Sequence of chain 1.A:
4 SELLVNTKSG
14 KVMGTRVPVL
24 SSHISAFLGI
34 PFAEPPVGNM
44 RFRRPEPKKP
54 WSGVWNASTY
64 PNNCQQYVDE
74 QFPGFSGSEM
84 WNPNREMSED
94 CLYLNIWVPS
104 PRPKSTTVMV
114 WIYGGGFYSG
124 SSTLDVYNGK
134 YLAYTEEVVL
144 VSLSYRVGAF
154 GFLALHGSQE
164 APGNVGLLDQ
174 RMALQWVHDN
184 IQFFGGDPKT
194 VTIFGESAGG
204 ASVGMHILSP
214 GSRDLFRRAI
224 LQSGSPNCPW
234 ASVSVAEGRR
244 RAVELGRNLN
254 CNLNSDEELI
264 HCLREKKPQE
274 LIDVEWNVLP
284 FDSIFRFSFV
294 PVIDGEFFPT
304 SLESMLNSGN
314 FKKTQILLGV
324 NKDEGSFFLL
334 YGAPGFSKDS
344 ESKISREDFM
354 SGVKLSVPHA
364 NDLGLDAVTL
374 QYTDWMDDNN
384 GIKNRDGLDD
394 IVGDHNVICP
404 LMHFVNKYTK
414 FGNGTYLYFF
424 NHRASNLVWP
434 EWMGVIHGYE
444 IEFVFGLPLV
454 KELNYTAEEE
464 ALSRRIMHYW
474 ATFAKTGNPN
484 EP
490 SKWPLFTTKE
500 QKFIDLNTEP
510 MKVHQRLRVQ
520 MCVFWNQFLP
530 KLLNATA

This protein binds this small molecule.
Small molecule (SMILES): CC(=O)N[C@@H]1[C@@H](O)[C@H](O)[C@@H](CO)O[C@H]1O

Binding-site contacts:
Ligand atom C2 contacts residue ASN59 of chain 1.A at 2.4 Å.
Ligand atom O5 contacts residue SER61 of chain 1.A at 3.9 Å.
Ligand atom O5 contacts residue ASN59 of chain 1.A at 2.4 Å (h-bond).
Ligand atom C4 contacts residue ASN59 of chain 1.A at 4.3 Å.
Ligand atom C3 contacts residue ASN59 of chain 1.A at 3.7 Å.
Ligand atom O7 contacts residue ASN59 of chain 1.A at 3.0 Å (h-bond).
Ligand atom N2 contacts residue ASN59 of chain 1.A at 2.6 Å (h-bond).
Ligand atom C8 contacts residue ASN59 of chain 1.A at 4.0 Å.
Ligand atom C5 contacts residue SER61 of chain 1.A at 4.0 Å.
Ligand atom C7 contacts residue ASN59 of chain 1.A at 2.9 Å.
Ligand atom C5 contacts residue ASN59 of chain 1.A at 3.7 Å.
Ligand atom C2 contacts residue SER61 of chain 1.A at 4.5 Å.
Ligand atom C5 contacts residue THR62 of chain 1.A at 4.0 Å.
Ligand atom C6 contacts residue THR62 of chain 1.A at 4.3 Å.
Ligand atom C1 contacts residue ASN59 of chain 1.A at 1.4 Å.
Ligand atom C1 contacts residue SER61 of chain 1.A at 3.4 Å.